Sequence of chain 1.A:
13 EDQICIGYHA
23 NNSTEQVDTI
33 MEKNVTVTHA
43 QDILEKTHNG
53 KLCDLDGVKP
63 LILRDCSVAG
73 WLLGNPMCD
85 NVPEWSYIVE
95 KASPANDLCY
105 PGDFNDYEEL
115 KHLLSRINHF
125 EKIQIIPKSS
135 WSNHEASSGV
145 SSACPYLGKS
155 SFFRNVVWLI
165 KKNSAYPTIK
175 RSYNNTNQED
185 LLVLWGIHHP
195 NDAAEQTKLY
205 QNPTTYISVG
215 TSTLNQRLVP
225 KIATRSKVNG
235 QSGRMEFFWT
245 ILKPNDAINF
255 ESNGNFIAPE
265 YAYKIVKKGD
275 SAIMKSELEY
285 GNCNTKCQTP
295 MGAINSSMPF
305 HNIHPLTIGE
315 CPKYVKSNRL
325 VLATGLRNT

Binding-site contacts:
Ligand atom C4 contacts residue ASN178 of chain 1.A at 4.3 Å.
Ligand atom C8 contacts residue SER230 of chain 2.A at 3.7 Å.
Ligand atom C8 contacts residue ASN249 of chain 1.A at 3.8 Å.
Ligand atom C7 contacts residue ASN249 of chain 1.A at 3.8 Å.
Ligand atom N2 contacts residue ASN178 of chain 1.A at 3.1 Å (h-bond).
Ligand atom C8 contacts residue ASP250 of chain 1.A at 3.9 Å.
Ligand atom O3 contacts residue ASN249 of chain 1.A at 4.5 Å.
Ligand atom O5 contacts residue ASN178 of chain 1.A at 2.3 Å (h-bond).
Ligand atom C1 contacts residue ASN178 of chain 1.A at 1.4 Å.
Ligand atom C3 contacts residue ASN249 of chain 1.A at 3.7 Å.
Ligand atom O7 contacts residue ALA251 of chain 1.A at 4.2 Å.
Ligand atom O7 contacts residue ASN178 of chain 1.A at 3.9 Å.
Ligand atom C1 contacts residue ASN249 of chain 1.A at 3.6 Å.
Ligand atom C2 contacts residue ASN178 of chain 1.A at 2.7 Å.
Ligand atom O7 contacts residue ASN249 of chain 1.A at 3.4 Å (h-bond).
Ligand atom C7 contacts residue ALA251 of chain 1.A at 4.0 Å (hydrophobic).
Ligand atom C2 contacts residue ASN249 of chain 1.A at 3.5 Å.
Ligand atom C5 contacts residue ASN178 of chain 1.A at 3.6 Å.
Ligand atom C3 contacts residue ASN178 of chain 1.A at 3.9 Å.
Ligand atom C7 contacts residue ASN178 of chain 1.A at 3.7 Å.
Ligand atom N2 contacts residue ASN249 of chain 1.A at 2.9 Å (h-bond).
Ligand atom C8 contacts residue ALA251 of chain 1.A at 3.6 Å (hydrophobic).

Sequence of chain 2.A:
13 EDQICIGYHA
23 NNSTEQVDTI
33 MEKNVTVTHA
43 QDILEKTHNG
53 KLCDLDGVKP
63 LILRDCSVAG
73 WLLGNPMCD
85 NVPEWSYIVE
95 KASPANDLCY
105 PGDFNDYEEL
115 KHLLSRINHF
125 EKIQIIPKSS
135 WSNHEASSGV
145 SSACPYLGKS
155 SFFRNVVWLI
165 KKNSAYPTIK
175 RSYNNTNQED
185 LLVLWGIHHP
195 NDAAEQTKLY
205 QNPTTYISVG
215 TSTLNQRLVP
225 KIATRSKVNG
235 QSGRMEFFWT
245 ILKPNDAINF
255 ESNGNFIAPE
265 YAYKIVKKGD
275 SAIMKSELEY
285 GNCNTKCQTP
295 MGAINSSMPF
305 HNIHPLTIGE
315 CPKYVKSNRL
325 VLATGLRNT

A small-molecule ligand and the protein it binds are described below.
Small molecule (SMILES): CC(=O)N[C@H]1[C@H](O[C@H]2[C@H](O)[C@@H](NC(C)=O)CO[C@@H]2CO)O[C@H](CO)[C@@H](O)[C@@H]1O